This small molecule binds to this protein.
Small molecule (SMILES): C[N+](C)(C)CCCCCCCCCC[N+](C)(C)C

Sequence of chain 1.A:
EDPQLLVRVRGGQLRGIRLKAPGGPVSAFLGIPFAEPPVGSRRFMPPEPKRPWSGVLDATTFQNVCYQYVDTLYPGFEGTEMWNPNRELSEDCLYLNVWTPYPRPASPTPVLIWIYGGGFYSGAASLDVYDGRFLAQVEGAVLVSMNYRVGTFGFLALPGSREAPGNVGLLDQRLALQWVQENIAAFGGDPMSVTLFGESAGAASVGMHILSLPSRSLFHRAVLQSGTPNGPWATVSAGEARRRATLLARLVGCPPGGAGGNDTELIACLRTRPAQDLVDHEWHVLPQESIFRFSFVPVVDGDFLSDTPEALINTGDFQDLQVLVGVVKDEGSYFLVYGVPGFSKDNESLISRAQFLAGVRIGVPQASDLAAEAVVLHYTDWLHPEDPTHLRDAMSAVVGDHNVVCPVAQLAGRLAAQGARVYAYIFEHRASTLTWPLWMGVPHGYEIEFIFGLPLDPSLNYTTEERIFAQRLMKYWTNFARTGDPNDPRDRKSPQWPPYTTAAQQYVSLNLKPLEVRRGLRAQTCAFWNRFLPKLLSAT

Binding-site contacts:
Ligand atom C9 contacts residue SER203 of chain 1.A at 4.2 Å.
Ligand atom C3 contacts residue TYR341 of chain 1.A at 3.3 Å (hydrophobic).
Ligand atom C16 contacts residue TRP86 of chain 1.A at 3.4 Å (hydrophobic).
Ligand atom C7 contacts residue PHE338 of chain 1.A at 4.1 Å (hydrophobic).
Ligand atom C16 contacts residue GLU202 of chain 1.A at 3.9 Å.
Ligand atom C15 contacts residue TRP286 of chain 1.A at 3.2 Å (hydrophobic).
Ligand atom C17 contacts residue TYR337 of chain 1.A at 4.1 Å (hydrophobic).
Ligand atom C18 contacts residue TRP86 of chain 1.A at 3.7 Å (hydrophobic).
Ligand atom C2 contacts residue TRP286 of chain 1.A at 3.9 Å (hydrophobic).
Ligand atom C8 contacts residue PHE297 of chain 1.A at 3.8 Å (hydrophobic).
Ligand atom C14 contacts residue TYR72 of chain 1.A at 3.4 Å (hydrophobic).
Ligand atom C11 contacts residue GLY120 of chain 1.A at 4.1 Å.
Ligand atom C14 contacts residue TYR341 of chain 1.A at 4.0 Å (hydrophobic).
Ligand atom C5 contacts residue TYR341 of chain 1.A at 3.7 Å (hydrophobic).
Ligand atom C8 contacts residue PHE338 of chain 1.A at 3.7 Å (hydrophobic).
Ligand atom C15 contacts residue TYR72 of chain 1.A at 4.0 Å (hydrophobic).
Ligand atom C4 contacts residue TYR341 of chain 1.A at 4.1 Å (hydrophobic).
Ligand atom C8 contacts residue TYR124 of chain 1.A at 4.2 Å (hydrophobic).
Ligand atom C18 contacts residue TYR337 of chain 1.A at 3.8 Å (hydrophobic).
Ligand atom C4 contacts residue TYR124 of chain 1.A at 3.5 Å (hydrophobic).
Ligand atom C11 contacts residue HIS447 of chain 1.A at 4.0 Å.
Ligand atom C8 contacts residue GLY122 of chain 1.A at 4.3 Å.
Ligand atom C3 contacts residue TYR124 of chain 1.A at 4.1 Å (hydrophobic).
Ligand atom C17 contacts residue HIS447 of chain 1.A at 3.6 Å.
Ligand atom C10 contacts residue SER203 of chain 1.A at 3.8 Å.
Ligand atom C6 contacts residue TYR124 of chain 1.A at 4.2 Å (hydrophobic).
Ligand atom C16 contacts residue GLY120 of chain 1.A at 4.1 Å.
Ligand atom C7 contacts residue TYR124 of chain 1.A at 3.5 Å (hydrophobic).
Ligand atom C6 contacts residue TYR337 of chain 1.A at 3.8 Å (hydrophobic).
Ligand atom C6 contacts residue PHE338 of chain 1.A at 3.6 Å (hydrophobic).
Ligand atom C7 contacts residue TYR337 of chain 1.A at 3.7 Å (hydrophobic).
Ligand atom N12 contacts residue TRP86 of chain 1.A at 4.3 Å.
Ligand atom C5 contacts residue TYR124 of chain 1.A at 4.0 Å (hydrophobic).
Ligand atom C9 contacts residue GLY122 of chain 1.A at 3.5 Å.
Ligand atom C14 contacts residue ASP74 of chain 1.A at 3.6 Å.
Ligand atom C13 contacts residue TYR341 of chain 1.A at 4.0 Å (hydrophobic).
Ligand atom C11 contacts residue GLY121 of chain 1.A at 3.9 Å.
Ligand atom C9 contacts residue GLY121 of chain 1.A at 3.6 Å.
Ligand atom C11 contacts residue SER203 of chain 1.A at 3.7 Å.
Ligand atom C10 contacts residue HIS447 of chain 1.A at 3.8 Å.